The protein below binds the small molecule below.
Small molecule (SMILES): CC(=O)N[C@H]1[C@H](O[C@H]2[C@H](O)[C@@H](NC(C)=O)CO[C@@H]2CO)O[C@H](CO)[C@@H](O[C@@H]2O[C@H](CO)[C@@H](O)[C@H](O)[C@@H]2O)[C@@H]1O

Binding-site contacts:
Ligand atom C2 contacts residue ASN20 of chain 1.C at 2.5 Å.
Ligand atom N2 contacts residue PHE19 of chain 1.C at 4.5 Å.
Ligand atom C3 contacts residue ASN20 of chain 1.C at 3.8 Å.
Ligand atom C7 contacts residue ASN20 of chain 1.C at 3.9 Å.
Ligand atom O5 contacts residue ASN20 of chain 1.C at 2.3 Å (h-bond).
Ligand atom C6 contacts residue ARG65 of chain 1.E at 3.9 Å.
Ligand atom C8 contacts residue ASN20 of chain 1.C at 4.3 Å.
Ligand atom O3 contacts residue ARG65 of chain 1.E at 4.3 Å.
Ligand atom O7 contacts residue PHE15 of chain 1.C at 4.2 Å.
Ligand atom C5 contacts residue ARG65 of chain 1.E at 4.4 Å.
Ligand atom C5 contacts residue ASP62 of chain 1.E at 4.4 Å.
Ligand atom O6 contacts residue ASP62 of chain 1.E at 3.5 Å (salt-bridge).
Ligand atom C5 contacts residue ASN20 of chain 1.C at 3.6 Å.
Ligand atom C4 contacts residue ARG65 of chain 1.E at 4.4 Å.
Ligand atom C4 contacts residue ASN20 of chain 1.C at 4.2 Å.
Ligand atom O7 contacts residue PHE19 of chain 1.C at 4.1 Å.
Ligand atom O6 contacts residue ASN20 of chain 1.C at 4.3 Å.
Ligand atom O5 contacts residue ARG65 of chain 1.E at 4.1 Å.
Ligand atom N2 contacts residue ASN20 of chain 1.C at 3.0 Å (h-bond).
Ligand atom C6 contacts residue ASP62 of chain 1.E at 3.2 Å.
Ligand atom C1 contacts residue ASN20 of chain 1.C at 1.4 Å.

Sequence of chain 1.C:
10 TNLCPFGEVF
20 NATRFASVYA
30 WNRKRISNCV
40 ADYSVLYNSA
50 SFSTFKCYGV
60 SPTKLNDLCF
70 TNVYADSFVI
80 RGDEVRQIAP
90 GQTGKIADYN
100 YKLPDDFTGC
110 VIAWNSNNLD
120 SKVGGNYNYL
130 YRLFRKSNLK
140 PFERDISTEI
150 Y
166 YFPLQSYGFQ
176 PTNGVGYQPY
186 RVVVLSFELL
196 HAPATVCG

Sequence of chain 1.E:
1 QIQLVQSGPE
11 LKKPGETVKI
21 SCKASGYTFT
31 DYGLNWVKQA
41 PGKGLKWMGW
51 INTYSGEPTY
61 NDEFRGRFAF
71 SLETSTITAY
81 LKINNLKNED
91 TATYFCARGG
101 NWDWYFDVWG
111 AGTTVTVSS